Binding-site contacts:
Ligand atom C22 contacts residue TRP288 of chain 1.A at 3.9 Å (hydrophobic).
Ligand atom CL contacts residue ASN244 of chain 1.A at 4.0 Å.
Ligand atom C15 contacts residue TRP288 of chain 1.A at 3.6 Å (hydrophobic).
Ligand atom C12 contacts residue TRP288 of chain 1.A at 3.9 Å (hydrophobic).
Ligand atom C19 contacts residue ILE285 of chain 1.A at 3.8 Å (hydrophobic).
Ligand atom C02 contacts residue GLY334 of chain 1.A at 4.0 Å.
Ligand atom C18 contacts residue ASN286 of chain 1.A at 3.3 Å.
Ligand atom C22 contacts residue SER242 of chain 1.A at 3.6 Å.
Ligand atom F24 contacts residue SER242 of chain 1.A at 3.1 Å.
Ligand atom F24 contacts residue SER140 of chain 1.A at 3.4 Å.
Ligand atom C06 contacts residue ASN335 of chain 1.A at 3.6 Å.
Ligand atom O16 contacts residue GLY334 of chain 1.A at 3.2 Å (h-bond).
Ligand atom N11 contacts residue GLY334 of chain 1.A at 3.6 Å.
Ligand atom O17 contacts residue ASN286 of chain 1.A at 3.7 Å.
Ligand atom O17 contacts residue MET287 of chain 1.A at 3.7 Å.
Ligand atom C20 contacts residue SER242 of chain 1.A at 3.8 Å.
Ligand atom C19 contacts residue PHE249 of chain 1.A at 3.8 Å (hydrophobic).
Ligand atom C13 contacts residue GLU237 of chain 1.A at 4.1 Å.
Ligand atom C02 contacts residue ASN335 of chain 1.A at 4.0 Å.
Ligand atom F24 contacts residue VAL139 of chain 1.A at 3.7 Å.
Ligand atom C09 contacts residue TRP288 of chain 1.A at 4.0 Å (hydrophobic).
Ligand atom C13 contacts residue ASN286 of chain 1.A at 4.0 Å.
Ligand atom C01 contacts residue ASN335 of chain 1.A at 3.8 Å.
Ligand atom O16 contacts residue TRP288 of chain 1.A at 3.5 Å.
Ligand atom O16 contacts residue ILE336 of chain 1.A at 3.9 Å.
Ligand atom N14 contacts residue ASN286 of chain 1.A at 3.0 Å (h-bond).
Ligand atom CL contacts residue PHE249 of chain 1.A at 3.7 Å.
Ligand atom C21 contacts residue VAL139 of chain 1.A at 4.0 Å (hydrophobic).
Ligand atom CL contacts residue PHE243 of chain 1.A at 3.6 Å.
Ligand atom N14 contacts residue TRP288 of chain 1.A at 3.6 Å.
Ligand atom F24 contacts residue THR141 of chain 1.A at 3.6 Å.
Ligand atom CL contacts residue VAL139 of chain 1.A at 3.8 Å.
Ligand atom C22 contacts residue THR141 of chain 1.A at 3.8 Å.
Ligand atom C18 contacts residue ILE285 of chain 1.A at 3.8 Å (hydrophobic).
Ligand atom C21 contacts residue SER242 of chain 1.A at 3.2 Å.
Ligand atom C15 contacts residue GLU237 of chain 1.A at 3.5 Å.
Ligand atom C13 contacts residue TRP288 of chain 1.A at 3.5 Å (hydrophobic).
Ligand atom N14 contacts residue GLU237 of chain 1.A at 3.4 Å.
Ligand atom C15 contacts residue ASN286 of chain 1.A at 3.6 Å.
Ligand atom C18 contacts residue GLU237 of chain 1.A at 3.9 Å.

Sequence of chain 1.A:
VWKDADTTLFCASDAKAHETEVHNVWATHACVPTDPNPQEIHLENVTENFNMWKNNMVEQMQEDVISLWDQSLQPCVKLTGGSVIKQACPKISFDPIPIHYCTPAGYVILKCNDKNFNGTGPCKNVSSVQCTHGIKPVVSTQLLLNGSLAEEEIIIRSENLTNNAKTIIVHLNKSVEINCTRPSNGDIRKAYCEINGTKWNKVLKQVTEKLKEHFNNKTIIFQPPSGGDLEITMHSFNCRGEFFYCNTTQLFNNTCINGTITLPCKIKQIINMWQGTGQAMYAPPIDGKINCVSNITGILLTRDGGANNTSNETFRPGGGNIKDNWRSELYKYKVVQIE

This protein binds this small molecule.
Small molecule (SMILES): N[C@H]1Cc2ccccc2[C@@H]1NC(=O)C(=O)Nc1ccc(Cl)c(F)c1